Sequence of chain 1.B:
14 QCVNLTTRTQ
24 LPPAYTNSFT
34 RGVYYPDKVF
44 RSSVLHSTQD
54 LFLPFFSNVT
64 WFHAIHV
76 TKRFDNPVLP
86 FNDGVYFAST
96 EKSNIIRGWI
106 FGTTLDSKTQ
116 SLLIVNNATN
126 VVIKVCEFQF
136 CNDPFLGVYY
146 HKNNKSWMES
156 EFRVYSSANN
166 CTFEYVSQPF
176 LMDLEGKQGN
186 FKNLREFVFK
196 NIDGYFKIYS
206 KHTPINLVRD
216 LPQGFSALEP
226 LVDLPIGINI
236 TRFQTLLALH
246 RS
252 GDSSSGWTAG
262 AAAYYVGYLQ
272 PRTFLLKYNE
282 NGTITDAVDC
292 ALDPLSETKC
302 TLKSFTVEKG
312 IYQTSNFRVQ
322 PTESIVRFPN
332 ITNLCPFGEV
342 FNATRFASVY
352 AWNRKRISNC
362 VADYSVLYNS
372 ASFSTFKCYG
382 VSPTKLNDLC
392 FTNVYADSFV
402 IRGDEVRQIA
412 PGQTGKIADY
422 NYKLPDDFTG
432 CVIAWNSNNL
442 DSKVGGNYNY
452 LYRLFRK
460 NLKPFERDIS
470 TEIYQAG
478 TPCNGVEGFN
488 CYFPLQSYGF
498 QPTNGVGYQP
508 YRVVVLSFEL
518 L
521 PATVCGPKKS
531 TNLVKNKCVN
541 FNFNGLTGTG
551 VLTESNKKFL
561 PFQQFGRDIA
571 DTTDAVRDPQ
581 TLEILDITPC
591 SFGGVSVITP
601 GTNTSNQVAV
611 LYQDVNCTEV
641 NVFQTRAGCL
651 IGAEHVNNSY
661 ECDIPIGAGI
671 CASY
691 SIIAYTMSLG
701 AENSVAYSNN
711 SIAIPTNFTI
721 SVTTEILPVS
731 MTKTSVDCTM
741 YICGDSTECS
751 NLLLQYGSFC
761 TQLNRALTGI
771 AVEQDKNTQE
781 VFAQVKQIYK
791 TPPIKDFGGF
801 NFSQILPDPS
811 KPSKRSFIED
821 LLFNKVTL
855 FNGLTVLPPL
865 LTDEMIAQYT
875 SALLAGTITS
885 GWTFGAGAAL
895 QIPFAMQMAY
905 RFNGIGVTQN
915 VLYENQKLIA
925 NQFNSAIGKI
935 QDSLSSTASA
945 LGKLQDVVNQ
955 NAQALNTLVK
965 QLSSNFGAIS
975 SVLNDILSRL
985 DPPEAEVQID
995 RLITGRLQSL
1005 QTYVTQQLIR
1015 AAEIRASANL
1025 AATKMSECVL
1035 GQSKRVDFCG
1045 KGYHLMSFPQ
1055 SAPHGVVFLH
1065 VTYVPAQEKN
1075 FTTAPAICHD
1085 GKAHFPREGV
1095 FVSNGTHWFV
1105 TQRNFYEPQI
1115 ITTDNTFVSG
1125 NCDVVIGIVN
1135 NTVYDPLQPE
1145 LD

This protein binds this small molecule.
Small molecule (SMILES): CC(=O)N[C@H]1[C@H](O[C@H]2[C@H](O)[C@@H](NC(C)=O)CO[C@@H]2CO)O[C@H](CO)[C@@H](O)[C@@H]1O

Binding-site contacts:
Ligand atom O5 contacts residue VAL127 of chain 1.B at 3.8 Å.
Ligand atom C1 contacts residue THR124 of chain 1.B at 3.4 Å.
Ligand atom O5 contacts residue ASN125 of chain 1.B at 4.3 Å.
Ligand atom O5 contacts residue ASN122 of chain 1.B at 2.4 Å (h-bond).
Ligand atom C2 contacts residue THR124 of chain 1.B at 3.2 Å.
Ligand atom C5 contacts residue ASN125 of chain 1.B at 4.1 Å.
Ligand atom O7 contacts residue VAL171 of chain 1.B at 3.5 Å.
Ligand atom C6 contacts residue VAL171 of chain 1.B at 4.1 Å (hydrophobic).
Ligand atom O3 contacts residue THR124 of chain 1.B at 4.2 Å.
Ligand atom C1 contacts residue ASN122 of chain 1.B at 1.4 Å.
Ligand atom C7 contacts residue VAL171 of chain 1.B at 4.2 Å (hydrophobic).
Ligand atom C3 contacts residue THR124 of chain 1.B at 3.5 Å.
Ligand atom C4 contacts residue ASN122 of chain 1.B at 4.2 Å.
Ligand atom C7 contacts residue THR124 of chain 1.B at 3.5 Å.
Ligand atom C8 contacts residue GLU154 of chain 1.B at 4.0 Å.
Ligand atom C8 contacts residue ALA123 of chain 1.B at 4.0 Å (hydrophobic).
Ligand atom C5 contacts residue ASN122 of chain 1.B at 3.7 Å.
Ligand atom C2 contacts residue ASN122 of chain 1.B at 2.4 Å.
Ligand atom N2 contacts residue THR124 of chain 1.B at 2.5 Å (h-bond).
Ligand atom C8 contacts residue THR124 of chain 1.B at 3.7 Å.
Ligand atom C3 contacts residue ASN125 of chain 1.B at 4.3 Å.
Ligand atom N2 contacts residue ASN122 of chain 1.B at 2.9 Å (h-bond).
Ligand atom C6 contacts residue VAL127 of chain 1.B at 3.6 Å (hydrophobic).
Ligand atom O6 contacts residue VAL127 of chain 1.B at 4.3 Å.
Ligand atom C1 contacts residue ASN125 of chain 1.B at 4.3 Å.
Ligand atom C5 contacts residue VAL127 of chain 1.B at 4.2 Å (hydrophobic).
Ligand atom O7 contacts residue GLU154 of chain 1.B at 3.4 Å (salt-bridge).
Ligand atom C7 contacts residue ASN122 of chain 1.B at 3.5 Å.
Ligand atom O7 contacts residue ASN122 of chain 1.B at 3.7 Å.
Ligand atom C7 contacts residue GLU154 of chain 1.B at 3.9 Å.
Ligand atom C3 contacts residue ASN122 of chain 1.B at 3.8 Å.